Sequence of chain 1.A:
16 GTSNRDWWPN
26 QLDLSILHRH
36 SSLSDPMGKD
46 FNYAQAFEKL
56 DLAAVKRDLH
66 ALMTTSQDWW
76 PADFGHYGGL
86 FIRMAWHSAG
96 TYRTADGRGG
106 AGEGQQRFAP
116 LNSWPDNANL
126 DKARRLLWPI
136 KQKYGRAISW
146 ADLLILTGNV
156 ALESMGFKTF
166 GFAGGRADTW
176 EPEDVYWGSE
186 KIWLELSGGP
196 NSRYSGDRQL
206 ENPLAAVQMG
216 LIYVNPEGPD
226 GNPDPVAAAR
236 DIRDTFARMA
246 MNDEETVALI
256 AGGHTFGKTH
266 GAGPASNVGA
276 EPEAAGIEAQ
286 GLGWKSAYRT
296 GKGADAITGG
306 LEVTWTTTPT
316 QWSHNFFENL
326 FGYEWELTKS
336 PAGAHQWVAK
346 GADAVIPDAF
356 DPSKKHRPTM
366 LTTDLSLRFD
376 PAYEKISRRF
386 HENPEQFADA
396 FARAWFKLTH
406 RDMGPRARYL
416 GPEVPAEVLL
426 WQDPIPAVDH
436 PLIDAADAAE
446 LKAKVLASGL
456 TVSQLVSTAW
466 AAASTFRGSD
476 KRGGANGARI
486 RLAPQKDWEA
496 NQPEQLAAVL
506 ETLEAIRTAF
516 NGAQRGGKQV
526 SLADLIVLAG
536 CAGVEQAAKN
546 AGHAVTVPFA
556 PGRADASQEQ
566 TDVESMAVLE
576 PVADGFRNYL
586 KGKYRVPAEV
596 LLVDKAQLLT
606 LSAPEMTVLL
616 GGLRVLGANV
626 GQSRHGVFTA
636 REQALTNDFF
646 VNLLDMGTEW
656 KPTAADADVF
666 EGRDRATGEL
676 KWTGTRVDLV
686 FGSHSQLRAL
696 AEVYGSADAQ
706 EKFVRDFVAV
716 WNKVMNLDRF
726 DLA

Binding-site contacts:
Ligand atom O1 contacts residue GLN602 of chain 1.A at 1.9 Å (h-bond).
Ligand atom C4 contacts residue LEU603 of chain 1.A at 4.0 Å (hydrophobic).
Ligand atom C4 contacts residue GLY473 of chain 1.A at 3.3 Å.
Ligand atom N1 contacts residue THR605 of chain 1.A at 3.9 Å.
Ligand atom N1 contacts residue SER474 of chain 1.A at 3.9 Å.
Ligand atom O1 contacts residue LEU603 of chain 1.A at 3.6 Å.
Ligand atom N3 contacts residue VAL180 of chain 1.A at 3.8 Å.
Ligand atom O1 contacts residue SER474 of chain 1.A at 4.0 Å.
Ligand atom C2 contacts residue GLU178 of chain 1.A at 3.4 Å.
Ligand atom N3 contacts residue GLU178 of chain 1.A at 3.6 Å (salt-bridge).
Ligand atom C1 contacts residue GLU178 of chain 1.A at 4.3 Å.
Ligand atom C5 contacts residue GLY473 of chain 1.A at 3.8 Å.
Ligand atom C contacts residue GLN602 of chain 1.A at 2.8 Å.
Ligand atom N3 contacts residue GLN602 of chain 1.A at 4.0 Å.
Ligand atom C2 contacts residue GLN602 of chain 1.A at 3.8 Å.
Ligand atom C2 contacts residue GLY473 of chain 1.A at 3.9 Å.
Ligand atom N2 contacts residue GLN602 of chain 1.A at 3.5 Å (h-bond).
Ligand atom N3 contacts residue ASP179 of chain 1.A at 3.7 Å.
Ligand atom C1 contacts residue GLN602 of chain 1.A at 3.0 Å.
Ligand atom C2 contacts residue GLU108 of chain 1.A at 3.3 Å.
Ligand atom C5 contacts residue GLN602 of chain 1.A at 2.9 Å.
Ligand atom C2 contacts residue SER474 of chain 1.A at 3.9 Å.
Ligand atom C contacts residue ARG103 of chain 1.A at 3.8 Å.
Ligand atom C3 contacts residue SER474 of chain 1.A at 4.0 Å.
Ligand atom N1 contacts residue GLY473 of chain 1.A at 3.3 Å.
Ligand atom C5 contacts residue SER474 of chain 1.A at 3.5 Å.
Ligand atom C1 contacts residue GLY473 of chain 1.A at 4.0 Å.
Ligand atom C3 contacts residue GLU178 of chain 1.A at 4.0 Å.
Ligand atom N2 contacts residue GLU178 of chain 1.A at 3.4 Å.
Ligand atom N3 contacts residue ARG103 of chain 1.A at 3.3 Å (salt-bridge).
Ligand atom C1 contacts residue SER474 of chain 1.A at 3.6 Å.
Ligand atom N2 contacts residue ARG103 of chain 1.A at 3.9 Å.
Ligand atom C4 contacts residue SER474 of chain 1.A at 3.6 Å.
Ligand atom C5 contacts residue LEU603 of chain 1.A at 4.0 Å (hydrophobic).
Ligand atom C4 contacts residue GLN602 of chain 1.A at 3.2 Å.
Ligand atom C3 contacts residue GLY473 of chain 1.A at 3.4 Å.
Ligand atom C4 contacts residue THR605 of chain 1.A at 3.6 Å.
Ligand atom C3 contacts residue GLU108 of chain 1.A at 3.5 Å.
Ligand atom O1 contacts residue ARG103 of chain 1.A at 3.0 Å (salt-bridge).
Ligand atom C contacts residue SER474 of chain 1.A at 4.0 Å.

The small molecule below binds the protein below.
Small molecule (SMILES): NNC(=O)c1ccncc1